Sequence of chain 1.A:
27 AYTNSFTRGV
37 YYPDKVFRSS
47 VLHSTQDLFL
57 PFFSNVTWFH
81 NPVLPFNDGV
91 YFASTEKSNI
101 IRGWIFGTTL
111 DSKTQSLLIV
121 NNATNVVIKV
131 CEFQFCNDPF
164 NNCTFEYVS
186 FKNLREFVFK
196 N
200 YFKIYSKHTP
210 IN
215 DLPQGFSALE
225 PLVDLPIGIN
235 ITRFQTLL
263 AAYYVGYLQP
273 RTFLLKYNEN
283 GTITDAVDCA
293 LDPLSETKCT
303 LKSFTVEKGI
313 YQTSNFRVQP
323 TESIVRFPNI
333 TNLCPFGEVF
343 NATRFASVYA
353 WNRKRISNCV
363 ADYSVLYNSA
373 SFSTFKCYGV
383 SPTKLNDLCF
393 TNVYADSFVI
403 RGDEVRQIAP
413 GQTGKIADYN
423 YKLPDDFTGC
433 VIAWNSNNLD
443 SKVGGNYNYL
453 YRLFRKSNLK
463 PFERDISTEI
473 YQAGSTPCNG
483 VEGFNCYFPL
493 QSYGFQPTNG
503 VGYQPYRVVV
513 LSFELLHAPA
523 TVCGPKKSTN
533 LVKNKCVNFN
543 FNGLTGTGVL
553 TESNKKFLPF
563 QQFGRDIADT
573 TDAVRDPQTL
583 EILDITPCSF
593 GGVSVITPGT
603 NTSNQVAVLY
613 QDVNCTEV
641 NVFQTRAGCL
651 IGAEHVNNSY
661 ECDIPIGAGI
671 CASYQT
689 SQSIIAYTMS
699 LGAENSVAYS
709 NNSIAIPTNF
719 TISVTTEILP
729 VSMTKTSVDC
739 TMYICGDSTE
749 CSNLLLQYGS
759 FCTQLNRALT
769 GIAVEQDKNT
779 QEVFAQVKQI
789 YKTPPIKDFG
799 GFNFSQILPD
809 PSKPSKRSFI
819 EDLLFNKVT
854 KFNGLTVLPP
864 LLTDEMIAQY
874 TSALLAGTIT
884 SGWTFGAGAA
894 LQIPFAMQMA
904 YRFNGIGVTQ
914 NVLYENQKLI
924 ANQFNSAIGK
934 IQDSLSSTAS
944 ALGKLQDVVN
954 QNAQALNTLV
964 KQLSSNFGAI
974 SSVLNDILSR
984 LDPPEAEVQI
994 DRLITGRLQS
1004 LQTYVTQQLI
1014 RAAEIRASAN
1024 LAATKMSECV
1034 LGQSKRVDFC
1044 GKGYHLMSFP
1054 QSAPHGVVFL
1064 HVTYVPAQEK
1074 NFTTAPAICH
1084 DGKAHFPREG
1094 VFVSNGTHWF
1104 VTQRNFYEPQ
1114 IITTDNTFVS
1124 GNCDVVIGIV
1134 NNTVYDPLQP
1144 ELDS

The small molecule below binds the protein below.
Small molecule (SMILES): CC(=O)N[C@H]1[C@H](O[C@H]2[C@H](O)[C@@H](NC(C)=O)CO[C@@H]2CO)O[C@H](CO)[C@@H](O)[C@@H]1O

Binding-site contacts:
Ligand atom C4 contacts residue ASN331 of chain 1.A at 4.2 Å.
Ligand atom N2 contacts residue ASN331 of chain 1.A at 3.0 Å (h-bond).
Ligand atom C3 contacts residue ASN331 of chain 1.A at 3.8 Å.
Ligand atom O3 contacts residue GLN580 of chain 1.A at 4.3 Å.
Ligand atom C8 contacts residue PRO579 of chain 1.A at 3.9 Å (hydrophobic).
Ligand atom O5 contacts residue ASN331 of chain 1.A at 2.3 Å (h-bond).
Ligand atom C8 contacts residue GLN580 of chain 1.A at 3.5 Å.
Ligand atom C1 contacts residue GLN580 of chain 1.A at 3.8 Å.
Ligand atom C7 contacts residue ASN331 of chain 1.A at 3.1 Å.
Ligand atom C2 contacts residue ASN331 of chain 1.A at 2.5 Å.
Ligand atom C7 contacts residue GLN580 of chain 1.A at 3.5 Å.
Ligand atom O7 contacts residue ASN331 of chain 1.A at 2.8 Å (h-bond).
Ligand atom C5 contacts residue ASN331 of chain 1.A at 3.7 Å.
Ligand atom N2 contacts residue GLN580 of chain 1.A at 2.7 Å (h-bond).
Ligand atom C3 contacts residue GLN580 of chain 1.A at 3.6 Å.
Ligand atom C8 contacts residue ASN331 of chain 1.A at 4.4 Å.
Ligand atom C1 contacts residue ASN331 of chain 1.A at 1.4 Å.
Ligand atom C2 contacts residue GLN580 of chain 1.A at 3.5 Å.